Binding-site contacts:
Ligand atom C11 contacts residue MET99 of chain 1.B at 3.5 Å (hydrophobic).
Ligand atom O1 contacts residue MET11 of chain 1.B at 3.8 Å.
Ligand atom N7 contacts residue GLY13 of chain 1.B at 3.8 Å.
Ligand atom C9 contacts residue TRP104 of chain 1.B at 4.1 Å (hydrophobic).
Ligand atom C8 contacts residue TRP104 of chain 1.B at 3.7 Å (hydrophobic).
Ligand atom C12 contacts residue TYR152 of chain 1.B at 3.4 Å (hydrophobic).
Ligand atom C4 contacts residue TYR8 of chain 1.B at 4.3 Å (hydrophobic).
Ligand atom C8 contacts residue GSH1 of chain 1.F at 4.3 Å.
Ligand atom C12 contacts residue CYS156 of chain 1.B at 4.1 Å (hydrophobic).
Ligand atom C12 contacts residue MET99 of chain 1.B at 3.7 Å (hydrophobic).
Ligand atom N7 contacts residue TRP104 of chain 1.B at 3.8 Å.
Ligand atom C13 contacts residue GLY13 of chain 1.B at 3.8 Å.
Ligand atom C8 contacts residue TYR8 of chain 1.B at 4.2 Å (hydrophobic).
Ligand atom C5 contacts residue GLY13 of chain 1.B at 4.0 Å.
Ligand atom C11 contacts residue ARG14 of chain 1.B at 3.5 Å.
Ligand atom O1 contacts residue TRP104 of chain 1.B at 3.8 Å.
Ligand atom C8 contacts residue GLY13 of chain 1.B at 4.2 Å.
Ligand atom C10 contacts residue TRP104 of chain 1.B at 4.0 Å (hydrophobic).
Ligand atom N6 contacts residue TRP104 of chain 1.B at 3.8 Å.
Ligand atom C5 contacts residue TRP104 of chain 1.B at 3.6 Å (hydrophobic).
Ligand atom C4 contacts residue TRP104 of chain 1.B at 3.6 Å (hydrophobic).
Ligand atom N7 contacts residue ARG14 of chain 1.B at 4.3 Å.
Ligand atom N6 contacts residue GLY13 of chain 1.B at 3.6 Å.
Ligand atom O3 contacts residue GSH1 of chain 1.F at 3.2 Å (h-bond).
Ligand atom C11 contacts residue TYR152 of chain 1.B at 3.9 Å (hydrophobic).
Ligand atom O3 contacts residue TRP104 of chain 1.B at 3.5 Å.
Ligand atom C13 contacts residue MET99 of chain 1.B at 4.2 Å (hydrophobic).
Ligand atom C14 contacts residue ARG14 of chain 1.B at 4.2 Å.
Ligand atom C5 contacts residue LEU199 of chain 1.B at 4.2 Å (hydrophobic).
Ligand atom C10 contacts residue ARG14 of chain 1.B at 3.5 Å.
Ligand atom C2 contacts residue GSH1 of chain 1.F at 4.1 Å.
Ligand atom C11 contacts residue ASP96 of chain 1.B at 4.3 Å.
Ligand atom C13 contacts residue CYS156 of chain 1.B at 4.3 Å (hydrophobic).
Ligand atom N6 contacts residue LEU199 of chain 1.B at 4.4 Å.
Ligand atom C8 contacts residue ARG14 of chain 1.B at 4.2 Å.
Ligand atom C10 contacts residue MET99 of chain 1.B at 4.1 Å (hydrophobic).
Ligand atom C9 contacts residue GLY13 of chain 1.B at 4.0 Å.
Ligand atom C9 contacts residue ARG14 of chain 1.B at 4.0 Å.
Ligand atom C14 contacts residue GLY13 of chain 1.B at 3.6 Å.
Ligand atom C2 contacts residue TRP104 of chain 1.B at 3.6 Å (hydrophobic).

Sequence of chain 1.B:
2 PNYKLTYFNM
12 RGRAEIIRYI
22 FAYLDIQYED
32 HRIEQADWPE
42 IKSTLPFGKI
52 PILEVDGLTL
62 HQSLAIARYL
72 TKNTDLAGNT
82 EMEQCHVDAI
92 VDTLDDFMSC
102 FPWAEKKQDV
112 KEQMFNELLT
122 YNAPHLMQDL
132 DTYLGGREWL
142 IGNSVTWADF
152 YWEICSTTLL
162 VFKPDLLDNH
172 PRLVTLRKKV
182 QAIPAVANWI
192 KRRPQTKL

This protein binds this small molecule.
Small molecule (SMILES): O=C(O)c1cnn(-c2ccccc2)c1